Sequence of chain 1.B:
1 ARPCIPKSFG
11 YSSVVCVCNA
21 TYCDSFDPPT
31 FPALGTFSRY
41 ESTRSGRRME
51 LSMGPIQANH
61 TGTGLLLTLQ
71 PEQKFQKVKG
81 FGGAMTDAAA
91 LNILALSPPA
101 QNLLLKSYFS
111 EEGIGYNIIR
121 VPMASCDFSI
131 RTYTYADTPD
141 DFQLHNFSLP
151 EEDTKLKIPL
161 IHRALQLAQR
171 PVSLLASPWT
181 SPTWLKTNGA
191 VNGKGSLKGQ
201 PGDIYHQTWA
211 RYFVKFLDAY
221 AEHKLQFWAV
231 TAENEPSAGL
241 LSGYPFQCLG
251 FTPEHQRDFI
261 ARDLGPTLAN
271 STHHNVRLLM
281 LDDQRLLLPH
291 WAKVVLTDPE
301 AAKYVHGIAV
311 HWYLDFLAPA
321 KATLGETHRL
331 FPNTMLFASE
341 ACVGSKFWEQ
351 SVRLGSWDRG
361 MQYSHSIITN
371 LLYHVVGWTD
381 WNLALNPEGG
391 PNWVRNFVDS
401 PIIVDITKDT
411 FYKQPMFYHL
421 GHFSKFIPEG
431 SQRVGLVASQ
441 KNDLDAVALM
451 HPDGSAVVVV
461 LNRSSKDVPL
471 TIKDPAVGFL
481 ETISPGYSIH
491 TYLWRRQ

This small molecule binds to this protein.
Small molecule (SMILES): CC(=O)N[C@@H]1[C@@H](O)[C@H](O)[C@@H](CO)O[C@H]1O

Binding-site contacts:
Ligand atom N2 contacts residue ASN146 of chain 1.B at 2.9 Å (h-bond).
Ligand atom C4 contacts residue ASN146 of chain 1.B at 4.2 Å.
Ligand atom C8 contacts residue THR138 of chain 1.B at 3.9 Å.
Ligand atom C3 contacts residue ASN146 of chain 1.B at 3.8 Å.
Ligand atom C5 contacts residue ASN146 of chain 1.B at 3.6 Å.
Ligand atom O5 contacts residue HIS145 of chain 1.B at 4.0 Å.
Ligand atom C7 contacts residue ASN146 of chain 1.B at 3.4 Å.
Ligand atom C7 contacts residue THR138 of chain 1.B at 4.3 Å.
Ligand atom O7 contacts residue ASN146 of chain 1.B at 3.5 Å (h-bond).
Ligand atom C6 contacts residue HIS145 of chain 1.B at 4.4 Å.
Ligand atom C1 contacts residue ASN146 of chain 1.B at 1.4 Å.
Ligand atom O5 contacts residue ASN146 of chain 1.B at 2.3 Å (h-bond).
Ligand atom C2 contacts residue ASN146 of chain 1.B at 2.4 Å.